Binding-site contacts:
Ligand atom C8 contacts residue ASN238 of chain 1.GA at 4.0 Å.
Ligand atom O5 contacts residue ASN238 of chain 1.GA at 2.4 Å (h-bond).
Ligand atom O6 contacts residue VAL212 of chain 1.GA at 3.4 Å.
Ligand atom N2 contacts residue ASN238 of chain 1.GA at 2.7 Å (h-bond).
Ligand atom C1 contacts residue ASN238 of chain 1.GA at 1.4 Å.
Ligand atom C5 contacts residue ASN238 of chain 1.GA at 3.6 Å.
Ligand atom C4 contacts residue ASN238 of chain 1.GA at 4.2 Å.
Ligand atom C8 contacts residue THR241 of chain 1.GA at 3.7 Å.
Ligand atom C8 contacts residue THR171 of chain 1.GA at 3.8 Å.
Ligand atom C2 contacts residue ASN238 of chain 1.GA at 2.5 Å.
Ligand atom C1 contacts residue VAL212 of chain 1.GA at 4.0 Å (hydrophobic).
Ligand atom C3 contacts residue ASN238 of chain 1.GA at 3.8 Å.
Ligand atom O6 contacts residue ASP213 of chain 1.GA at 4.0 Å.
Ligand atom C6 contacts residue VAL212 of chain 1.GA at 4.5 Å (hydrophobic).
Ligand atom O5 contacts residue VAL212 of chain 1.GA at 3.4 Å.
Ligand atom C7 contacts residue ASN238 of chain 1.GA at 3.7 Å.

Sequence of chain 1.GA:
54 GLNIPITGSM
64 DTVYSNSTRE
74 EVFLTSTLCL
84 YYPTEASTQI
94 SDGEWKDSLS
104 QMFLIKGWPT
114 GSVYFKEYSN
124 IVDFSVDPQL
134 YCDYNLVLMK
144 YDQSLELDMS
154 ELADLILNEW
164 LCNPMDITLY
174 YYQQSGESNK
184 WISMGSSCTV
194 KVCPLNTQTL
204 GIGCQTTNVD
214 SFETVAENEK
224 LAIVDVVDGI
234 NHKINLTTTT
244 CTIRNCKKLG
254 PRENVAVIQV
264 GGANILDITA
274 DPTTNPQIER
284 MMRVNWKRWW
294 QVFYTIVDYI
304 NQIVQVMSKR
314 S

The small molecule below binds the protein below.
Small molecule (SMILES): CC(=O)N[C@@H]1[C@@H](O)[C@H](O)[C@@H](CO)O[C@H]1O